Sequence of chain 1.K:
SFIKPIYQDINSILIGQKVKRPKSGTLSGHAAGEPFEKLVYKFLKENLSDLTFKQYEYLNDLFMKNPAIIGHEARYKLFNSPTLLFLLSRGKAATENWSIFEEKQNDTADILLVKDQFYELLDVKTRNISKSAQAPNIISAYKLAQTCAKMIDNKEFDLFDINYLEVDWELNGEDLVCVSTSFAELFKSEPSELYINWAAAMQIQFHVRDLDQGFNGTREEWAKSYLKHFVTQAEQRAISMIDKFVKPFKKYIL

Sequence of chain 1.L:
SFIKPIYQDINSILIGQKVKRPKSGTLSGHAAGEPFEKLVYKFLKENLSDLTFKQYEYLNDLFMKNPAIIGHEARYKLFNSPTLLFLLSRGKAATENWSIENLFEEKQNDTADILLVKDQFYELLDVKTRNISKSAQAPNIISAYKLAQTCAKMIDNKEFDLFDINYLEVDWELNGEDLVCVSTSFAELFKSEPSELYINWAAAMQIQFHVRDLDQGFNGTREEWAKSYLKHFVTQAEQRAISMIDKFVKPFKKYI

Binding-site contacts:
Ligand atom N2 contacts residue DC3 of chain 1.H at 2.9 Å (h-bond).
Ligand atom N3 contacts residue DG5 of chain 1.H at 2.9 Å (h-bond).
Ligand atom N1 contacts residue GLN137 of chain 1.K at 3.1 Å (h-bond).
Ligand atom O3' contacts residue LYS146 of chain 1.L at 3.3 Å (salt-bridge).
Ligand atom C4' contacts residue GLN108 of chain 1.L at 3.0 Å.
Ligand atom O2 contacts residue HIS30 of chain 1.L at 3.3 Å.
Ligand atom N4 contacts residue DG5 of chain 1.H at 2.7 Å (h-bond).
Ligand atom OP2 contacts residue TYR198 of chain 1.K at 2.9 Å (h-bond).
Ligand atom C6 contacts residue GLN137 of chain 1.K at 3.1 Å.
Ligand atom N2 contacts residue DG5 of chain 1.H at 3.0 Å (h-bond).
Ligand atom OP2 contacts residue SER143 of chain 1.L at 2.7 Å (h-bond).
Ligand atom N3 contacts residue DG1 of chain 1.H at 2.9 Å (h-bond).
Ligand atom N1 contacts residue DG5 of chain 1.H at 3.1 Å (h-bond).
Ligand atom N1 contacts residue DC4 of chain 1.H at 3.0 Å (h-bond).
Ligand atom OP2 contacts residue GLN206 of chain 1.L at 2.6 Å (h-bond).
Ligand atom OP2 contacts residue ALA202 of chain 1.K at 3.1 Å.
Ligand atom O2 contacts residue DG5 of chain 1.H at 3.1 Å (h-bond).
Ligand atom OP2 contacts residue SER143 of chain 1.L at 3.1 Å (h-bond).
Ligand atom C2' contacts residue TYR198 of chain 1.K at 3.2 Å (hydrophobic).
Ligand atom OP2 contacts residue MET205 of chain 1.L at 3.1 Å.
Ligand atom N4 contacts residue DG1 of chain 1.H at 2.4 Å (h-bond).
Ligand atom C2 contacts residue DG5 of chain 1.H at 3.0 Å.
Ligand atom O6 contacts residue GLN208 of chain 1.K at 3.1 Å (h-bond).
Ligand atom C2 contacts residue GLN137 of chain 1.K at 3.2 Å.
Ligand atom O4 contacts residue DA2 of chain 1.H at 2.7 Å (h-bond).
Ligand atom O6 contacts residue GLN137 of chain 1.K at 2.7 Å (h-bond).
Ligand atom N7 contacts residue ASN200 of chain 1.K at 3.1 Å (h-bond).
Ligand atom C5 contacts residue DG1 of chain 1.F at 3.2 Å.
Ligand atom C4 contacts residue DG1 of chain 1.F at 3.3 Å.
Ligand atom O6 contacts residue DC4 of chain 1.H at 2.8 Å (h-bond).
Ligand atom C5' contacts residue ASN109 of chain 1.L at 3.0 Å.
Ligand atom O6 contacts residue DC3 of chain 1.H at 3.1 Å (h-bond).
Ligand atom OP1 contacts residue LYS247 of chain 1.K at 3.0 Å.
Ligand atom N1 contacts residue DC3 of chain 1.H at 3.1 Å (h-bond).
Ligand atom N3 contacts residue DA2 of chain 1.H at 3.0 Å (h-bond).
Ligand atom N2 contacts residue DC4 of chain 1.H at 3.2 Å (h-bond).
Ligand atom N4 contacts residue DG1 of chain 1.F at 3.0 Å (h-bond).
Ligand atom O2 contacts residue GLN108 of chain 1.L at 2.9 Å (h-bond).
Ligand atom OP1 contacts residue LYS146 of chain 1.L at 2.9 Å (salt-bridge).
Ligand atom C8 contacts residue TYR198 of chain 1.K at 3.3 Å (hydrophobic).

A small-molecule ligand and the protein it binds are described below.
Small molecule (SMILES): Cc1cn([C@H]2C[C@H](O[P](=O)(O)OC[C@H]3O[C@@H](n4ccc(N)nc4=O)C[C@@H]3O)[C@@H](CO[P](=O)(O)O[C@H]3C[C@H](n4cnc5c(=O)nc(N)[nH]c54)O[C@@H]3CO[P](=O)(O)O[C@H]3C[C@H](n4cnc5c(=O)nc(N)[nH]c54)O[C@@H]3CO[P](=O)(O)O[C@H]3C[C@H](n4ccc(N)nc4=O)O[C@@H]3CO[P](=O)(O)O[C@H]3C[C@H](n4ccc(N)nc4=O)O[C@@H]3CO[P](=O)(O)O[C@H]3C[C@H](n4cnc5c(=O)nc(N)[nH]c54)O[C@@H]3CO)O2)c(=O)[nH]c1=O